This small molecule binds to this protein.
Small molecule (SMILES): CC(=O)N[C@@H]1[C@@H](O)[C@H](O)[C@@H](CO)O[C@H]1O

Binding-site contacts:
Ligand atom O6 contacts residue GLU35 of chain 1.A at 4.2 Å.
Ligand atom O3 contacts residue GLU35 of chain 1.A at 3.0 Å (salt-bridge).
Ligand atom C5 contacts residue ASN37 of chain 1.A at 4.2 Å.
Ligand atom O7 contacts residue ASN36 of chain 1.A at 3.7 Å.
Ligand atom C2 contacts residue ASN37 of chain 1.A at 4.3 Å.
Ligand atom C7 contacts residue GLU35 of chain 1.A at 4.1 Å.
Ligand atom C5 contacts residue ASN54 of chain 1.A at 3.8 Å.
Ligand atom O5 contacts residue ASN37 of chain 1.A at 3.1 Å (h-bond).
Ligand atom C1 contacts residue ASN37 of chain 1.A at 3.5 Å.
Ligand atom O6 contacts residue ASN37 of chain 1.A at 4.0 Å.
Ligand atom O4 contacts residue GLU35 of chain 1.A at 3.8 Å.
Ligand atom C2 contacts residue ASN54 of chain 1.A at 2.4 Å.
Ligand atom O5 contacts residue ASN54 of chain 1.A at 2.5 Å (h-bond).
Ligand atom O5 contacts residue GLU35 of chain 1.A at 4.3 Å.
Ligand atom O7 contacts residue GLU35 of chain 1.A at 3.2 Å (salt-bridge).
Ligand atom O7 contacts residue ASN54 of chain 1.A at 3.6 Å (h-bond).
Ligand atom C3 contacts residue GLU35 of chain 1.A at 3.9 Å.
Ligand atom N2 contacts residue GLU35 of chain 1.A at 4.3 Å.
Ligand atom C2 contacts residue GLU35 of chain 1.A at 3.7 Å.
Ligand atom N2 contacts residue ASN54 of chain 1.A at 2.9 Å (h-bond).
Ligand atom C1 contacts residue ASN54 of chain 1.A at 1.5 Å.
Ligand atom C6 contacts residue ASN37 of chain 1.A at 4.3 Å.
Ligand atom C4 contacts residue GLU35 of chain 1.A at 3.7 Å.
Ligand atom C4 contacts residue ASN54 of chain 1.A at 4.2 Å.
Ligand atom C7 contacts residue ASN54 of chain 1.A at 3.5 Å.
Ligand atom C1 contacts residue GLU35 of chain 1.A at 3.9 Å.
Ligand atom C3 contacts residue ASN54 of chain 1.A at 3.8 Å.

Sequence of chain 1.A:
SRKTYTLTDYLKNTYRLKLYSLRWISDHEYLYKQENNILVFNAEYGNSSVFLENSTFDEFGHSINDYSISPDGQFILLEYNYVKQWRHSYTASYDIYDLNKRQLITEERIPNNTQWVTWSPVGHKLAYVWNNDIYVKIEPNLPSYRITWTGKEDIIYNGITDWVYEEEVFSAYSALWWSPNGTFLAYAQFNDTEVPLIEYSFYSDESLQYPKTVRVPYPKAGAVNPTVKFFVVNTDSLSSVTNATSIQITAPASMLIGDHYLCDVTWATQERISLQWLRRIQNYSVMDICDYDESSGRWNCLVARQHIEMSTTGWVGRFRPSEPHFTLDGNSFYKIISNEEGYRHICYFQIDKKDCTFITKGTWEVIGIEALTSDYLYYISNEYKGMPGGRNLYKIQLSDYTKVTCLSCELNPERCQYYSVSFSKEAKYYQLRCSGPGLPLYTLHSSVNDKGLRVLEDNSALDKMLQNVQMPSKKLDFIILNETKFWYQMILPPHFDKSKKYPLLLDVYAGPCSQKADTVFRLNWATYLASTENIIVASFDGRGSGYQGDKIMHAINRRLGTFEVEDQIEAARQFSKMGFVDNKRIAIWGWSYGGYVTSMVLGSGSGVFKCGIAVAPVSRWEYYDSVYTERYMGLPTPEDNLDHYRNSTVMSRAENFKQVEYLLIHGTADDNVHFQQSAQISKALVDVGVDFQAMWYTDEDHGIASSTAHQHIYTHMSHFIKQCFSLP